Sequence of chain 1.A:
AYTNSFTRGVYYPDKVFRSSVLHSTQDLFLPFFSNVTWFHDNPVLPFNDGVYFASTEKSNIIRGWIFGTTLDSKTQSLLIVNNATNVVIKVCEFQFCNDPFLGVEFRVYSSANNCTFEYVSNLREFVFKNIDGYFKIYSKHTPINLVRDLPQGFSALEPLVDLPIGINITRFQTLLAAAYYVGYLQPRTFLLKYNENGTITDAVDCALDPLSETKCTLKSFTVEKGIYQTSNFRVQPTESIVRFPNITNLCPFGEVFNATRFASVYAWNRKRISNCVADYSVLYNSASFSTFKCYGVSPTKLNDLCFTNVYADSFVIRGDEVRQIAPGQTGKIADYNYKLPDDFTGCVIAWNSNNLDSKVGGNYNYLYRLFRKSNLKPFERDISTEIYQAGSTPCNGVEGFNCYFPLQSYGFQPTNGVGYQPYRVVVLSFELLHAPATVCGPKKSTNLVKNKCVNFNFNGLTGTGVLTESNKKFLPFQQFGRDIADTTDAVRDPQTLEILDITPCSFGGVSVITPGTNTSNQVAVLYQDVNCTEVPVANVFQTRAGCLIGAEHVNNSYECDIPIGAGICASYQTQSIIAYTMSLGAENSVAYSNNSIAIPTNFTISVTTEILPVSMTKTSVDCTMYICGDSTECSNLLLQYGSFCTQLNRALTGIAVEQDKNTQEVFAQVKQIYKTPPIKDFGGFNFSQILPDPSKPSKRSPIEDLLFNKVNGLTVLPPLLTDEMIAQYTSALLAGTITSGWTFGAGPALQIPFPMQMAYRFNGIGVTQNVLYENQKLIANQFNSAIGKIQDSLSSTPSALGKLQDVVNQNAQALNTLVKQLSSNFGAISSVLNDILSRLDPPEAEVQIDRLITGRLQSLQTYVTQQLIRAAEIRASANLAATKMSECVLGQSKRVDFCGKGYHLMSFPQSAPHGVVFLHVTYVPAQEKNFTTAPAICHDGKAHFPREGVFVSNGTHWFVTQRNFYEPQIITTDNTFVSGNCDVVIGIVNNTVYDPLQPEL

A small-molecule ligand and the protein it binds are described below.
Small molecule (SMILES): CC(=O)N[C@@H]1[C@@H](O)[C@H](O)[C@@H](CO)O[C@H]1O

Binding-site contacts:
Ligand atom C1 contacts residue ASN282 of chain 1.A at 1.4 Å.
Ligand atom C7 contacts residue GLU281 of chain 1.A at 3.9 Å.
Ligand atom C2 contacts residue ASN282 of chain 1.A at 2.4 Å.
Ligand atom C1 contacts residue GLU281 of chain 1.A at 3.4 Å.
Ligand atom C8 contacts residue ASN280 of chain 1.A at 4.0 Å.
Ligand atom C5 contacts residue ASN282 of chain 1.A at 3.7 Å.
Ligand atom O7 contacts residue ASN282 of chain 1.A at 4.1 Å.
Ligand atom N2 contacts residue GLU281 of chain 1.A at 2.9 Å (salt-bridge).
Ligand atom C2 contacts residue GLU281 of chain 1.A at 3.5 Å.
Ligand atom N2 contacts residue ASN282 of chain 1.A at 2.9 Å (h-bond).
Ligand atom C7 contacts residue ASN282 of chain 1.A at 3.7 Å.
Ligand atom C8 contacts residue GLU281 of chain 1.A at 4.0 Å.
Ligand atom O5 contacts residue ASN282 of chain 1.A at 2.4 Å (h-bond).
Ligand atom C4 contacts residue ASN282 of chain 1.A at 4.2 Å.
Ligand atom C3 contacts residue GLU281 of chain 1.A at 3.9 Å.
Ligand atom C3 contacts residue ASN282 of chain 1.A at 3.8 Å.